Sequence of chain 1.A:
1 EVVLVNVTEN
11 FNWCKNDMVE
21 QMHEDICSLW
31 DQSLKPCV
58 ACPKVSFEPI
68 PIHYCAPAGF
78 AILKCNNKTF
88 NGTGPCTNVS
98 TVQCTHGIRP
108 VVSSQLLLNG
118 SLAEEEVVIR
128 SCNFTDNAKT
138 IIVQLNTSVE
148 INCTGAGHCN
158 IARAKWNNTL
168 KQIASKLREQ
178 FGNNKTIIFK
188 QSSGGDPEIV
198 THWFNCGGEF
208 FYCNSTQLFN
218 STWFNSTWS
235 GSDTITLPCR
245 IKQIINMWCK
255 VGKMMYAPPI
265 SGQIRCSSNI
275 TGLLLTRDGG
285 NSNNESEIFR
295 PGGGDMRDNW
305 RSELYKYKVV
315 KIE

Binding-site contacts:
Ligand atom C1 contacts residue TRP220 of chain 1.A at 4.5 Å (hydrophobic).
Ligand atom C5 contacts residue ASN164 of chain 1.A at 3.6 Å.
Ligand atom C5 contacts residue TRP225 of chain 1.A at 3.6 Å (hydrophobic).
Ligand atom O4 contacts residue TRP225 of chain 1.A at 4.4 Å.
Ligand atom C7 contacts residue ASN164 of chain 1.A at 3.2 Å.
Ligand atom C6 contacts residue TRP225 of chain 1.A at 3.8 Å (hydrophobic).
Ligand atom C8 contacts residue ASN164 of chain 1.A at 3.7 Å.
Ligand atom C5 contacts residue TRP220 of chain 1.A at 4.4 Å (hydrophobic).
Ligand atom C6 contacts residue TRP220 of chain 1.A at 4.0 Å (hydrophobic).
Ligand atom O5 contacts residue TRP225 of chain 1.A at 4.4 Å.
Ligand atom N2 contacts residue ASN164 of chain 1.A at 2.8 Å (h-bond).
Ligand atom C2 contacts residue ASN164 of chain 1.A at 2.4 Å.
Ligand atom C3 contacts residue ASN164 of chain 1.A at 3.7 Å.
Ligand atom O5 contacts residue TRP220 of chain 1.A at 4.0 Å.
Ligand atom C1 contacts residue ASN164 of chain 1.A at 1.4 Å.
Ligand atom C4 contacts residue ASN164 of chain 1.A at 4.2 Å.
Ligand atom O7 contacts residue ARG160 of chain 1.A at 3.7 Å.
Ligand atom O7 contacts residue ASN164 of chain 1.A at 3.9 Å.
Ligand atom O5 contacts residue ASN164 of chain 1.A at 2.3 Å (h-bond).

The protein below binds the small molecule below.
Small molecule (SMILES): CC(=O)N[C@@H]1[C@@H](O)[C@H](O)[C@@H](CO)O[C@H]1O